Sequence of chain 1.A:
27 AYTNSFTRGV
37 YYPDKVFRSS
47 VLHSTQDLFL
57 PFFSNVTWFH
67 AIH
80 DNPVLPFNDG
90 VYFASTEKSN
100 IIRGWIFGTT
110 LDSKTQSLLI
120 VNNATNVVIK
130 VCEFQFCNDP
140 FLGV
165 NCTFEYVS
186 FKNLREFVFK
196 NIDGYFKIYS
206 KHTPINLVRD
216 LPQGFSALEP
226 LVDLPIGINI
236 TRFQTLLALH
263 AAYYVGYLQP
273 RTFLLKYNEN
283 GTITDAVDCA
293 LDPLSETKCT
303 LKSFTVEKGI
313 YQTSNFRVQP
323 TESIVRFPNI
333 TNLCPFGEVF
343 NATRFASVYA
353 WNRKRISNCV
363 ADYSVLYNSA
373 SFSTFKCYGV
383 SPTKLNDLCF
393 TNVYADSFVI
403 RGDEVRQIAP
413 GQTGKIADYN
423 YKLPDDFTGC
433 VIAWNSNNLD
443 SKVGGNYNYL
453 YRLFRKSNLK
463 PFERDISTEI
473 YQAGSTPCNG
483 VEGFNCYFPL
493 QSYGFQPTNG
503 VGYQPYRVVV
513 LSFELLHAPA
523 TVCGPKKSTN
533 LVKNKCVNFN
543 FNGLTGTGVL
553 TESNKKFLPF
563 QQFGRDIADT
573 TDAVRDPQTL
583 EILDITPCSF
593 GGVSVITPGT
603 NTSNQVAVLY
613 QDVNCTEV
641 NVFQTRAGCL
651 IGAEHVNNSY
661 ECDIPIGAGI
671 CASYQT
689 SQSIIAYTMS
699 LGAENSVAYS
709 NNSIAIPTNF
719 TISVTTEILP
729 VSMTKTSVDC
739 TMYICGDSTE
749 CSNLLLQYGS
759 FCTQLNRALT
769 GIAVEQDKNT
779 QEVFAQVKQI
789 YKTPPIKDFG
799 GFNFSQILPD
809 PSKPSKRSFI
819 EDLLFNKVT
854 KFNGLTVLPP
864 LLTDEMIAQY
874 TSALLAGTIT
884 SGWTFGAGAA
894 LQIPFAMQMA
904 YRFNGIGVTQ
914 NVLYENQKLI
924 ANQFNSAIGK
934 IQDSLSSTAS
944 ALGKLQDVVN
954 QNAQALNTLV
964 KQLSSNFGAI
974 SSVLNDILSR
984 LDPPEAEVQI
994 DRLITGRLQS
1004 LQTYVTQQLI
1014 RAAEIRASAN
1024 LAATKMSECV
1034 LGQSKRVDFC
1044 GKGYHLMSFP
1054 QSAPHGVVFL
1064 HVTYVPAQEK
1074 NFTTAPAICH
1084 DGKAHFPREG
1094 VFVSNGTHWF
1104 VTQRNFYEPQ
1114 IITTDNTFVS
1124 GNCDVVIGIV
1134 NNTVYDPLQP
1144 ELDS

A protein and the small-molecule ligand that binds it are described below.
Small molecule (SMILES): CC(=O)N[C@@H]1[C@@H](O)[C@H](O)[C@@H](CO)O[C@H]1O

Binding-site contacts:
Ligand atom C3 contacts residue LEU922 of chain 1.A at 3.8 Å (hydrophobic).
Ligand atom C8 contacts residue ASN717 of chain 1.A at 3.8 Å.
Ligand atom C2 contacts residue ASN717 of chain 1.A at 2.5 Å.
Ligand atom C7 contacts residue LEU922 of chain 1.A at 4.3 Å (hydrophobic).
Ligand atom C5 contacts residue ASN717 of chain 1.A at 3.7 Å.
Ligand atom C3 contacts residue ASN717 of chain 1.A at 3.8 Å.
Ligand atom O3 contacts residue LEU922 of chain 1.A at 4.3 Å.
Ligand atom O5 contacts residue ASN717 of chain 1.A at 2.4 Å (h-bond).
Ligand atom O7 contacts residue ASN717 of chain 1.A at 3.0 Å (h-bond).
Ligand atom O7 contacts residue LEU922 of chain 1.A at 3.3 Å.
Ligand atom O5 contacts residue GLN1071 of chain 1.A at 4.2 Å.
Ligand atom C8 contacts residue ASN919 of chain 1.A at 3.9 Å.
Ligand atom C7 contacts residue ASN717 of chain 1.A at 3.1 Å.
Ligand atom N2 contacts residue ASN717 of chain 1.A at 2.9 Å (h-bond).
Ligand atom O4 contacts residue LEU922 of chain 1.A at 4.0 Å.
Ligand atom C4 contacts residue LEU922 of chain 1.A at 4.3 Å (hydrophobic).
Ligand atom C4 contacts residue ASN717 of chain 1.A at 4.2 Å.
Ligand atom C1 contacts residue ASN717 of chain 1.A at 1.4 Å.